Sequence of chain 1.B:
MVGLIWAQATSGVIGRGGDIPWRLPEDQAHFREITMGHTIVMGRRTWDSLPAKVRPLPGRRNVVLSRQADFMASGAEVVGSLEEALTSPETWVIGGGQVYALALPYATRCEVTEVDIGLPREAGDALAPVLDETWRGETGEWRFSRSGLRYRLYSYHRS

This small molecule binds to this protein.
Small molecule (SMILES): COc1cc(NCc2ccc3[nH+]c(N)nc(N)c3c2C)cc(OC)c1OC

Binding-site contacts:
Ligand atom O20 contacts residue PRO54 of chain 1.B at 3.4 Å.
Ligand atom C21 contacts residue PHE34 of chain 1.B at 3.6 Å (hydrophobic).
Ligand atom N25 contacts residue ILE8 of chain 1.B at 3.1 Å (h-bond).
Ligand atom N1 contacts residue ASP30 of chain 1.B at 2.7 Å (salt-bridge).
Ligand atom C2 contacts residue TRP9 of chain 1.B at 3.5 Å (hydrophobic).
Ligand atom C9 contacts residue LEU53 of chain 1.B at 3.4 Å (hydrophobic).
Ligand atom C4 contacts residue NDP1 of chain 1.N at 3.7 Å.
Ligand atom N24 contacts residue TRP9 of chain 1.B at 3.2 Å.
Ligand atom C6 contacts residue ILE23 of chain 1.B at 3.6 Å (hydrophobic).
Ligand atom N24 contacts residue ILE8 of chain 1.B at 3.6 Å.
Ligand atom C8 contacts residue ASP30 of chain 1.B at 3.7 Å.
Ligand atom N3 contacts residue PHE34 of chain 1.B at 3.3 Å.
Ligand atom C4 contacts residue PHE34 of chain 1.B at 3.2 Å (hydrophobic).
Ligand atom C5 contacts residue NDP1 of chain 1.N at 3.2 Å.
Ligand atom N25 contacts residue ILE97 of chain 1.B at 2.7 Å (h-bond).
Ligand atom C3A contacts residue ASP30 of chain 1.B at 3.6 Å.
Ligand atom N24 contacts residue ASP30 of chain 1.B at 2.9 Å (salt-bridge).
Ligand atom C4 contacts residue ILE8 of chain 1.B at 3.7 Å (hydrophobic).
Ligand atom N1 contacts residue ALA10 of chain 1.B at 3.7 Å.
Ligand atom N3 contacts residue TRP9 of chain 1.B at 3.3 Å.
Ligand atom C4A contacts residue NDP1 of chain 1.N at 3.7 Å.
Ligand atom C7 contacts residue ILE23 of chain 1.B at 3.2 Å (hydrophobic).
Ligand atom N10 contacts residue LEU53 of chain 1.B at 3.7 Å.
Ligand atom C16 contacts residue PRO54 of chain 1.B at 3.8 Å (hydrophobic).
Ligand atom C23 contacts residue ARG26 of chain 1.B at 3.2 Å.
Ligand atom C4A contacts residue PHE34 of chain 1.B at 3.7 Å (hydrophobic).
Ligand atom O19 contacts residue GLN31 of chain 1.B at 3.7 Å.
Ligand atom C15 contacts residue PRO54 of chain 1.B at 3.7 Å (hydrophobic).
Ligand atom N24 contacts residue ALA10 of chain 1.B at 3.5 Å (h-bond).
Ligand atom N25 contacts residue PHE34 of chain 1.B at 3.2 Å.
Ligand atom C21 contacts residue LEU60 of chain 1.B at 3.4 Å (hydrophobic).
Ligand atom C17 contacts residue ILE97 of chain 1.B at 3.0 Å (hydrophobic).
Ligand atom C2 contacts residue ALA10 of chain 1.B at 3.5 Å (hydrophobic).
Ligand atom N24 contacts residue THR116 of chain 1.B at 3.6 Å.
Ligand atom C22 contacts residue GLN31 of chain 1.B at 3.1 Å.
Ligand atom C2 contacts residue ASP30 of chain 1.B at 3.6 Å.
Ligand atom N3 contacts residue ILE8 of chain 1.B at 3.4 Å.
Ligand atom C17 contacts residue NDP1 of chain 1.N at 3.2 Å.
Ligand atom N25 contacts residue TYR103 of chain 1.B at 3.4 Å (h-bond).
Ligand atom N10 contacts residue ILE23 of chain 1.B at 3.6 Å.